The protein below binds the small molecule below.
Small molecule (SMILES): CC(=O)N[C@H]1[C@H](O[C@H]2[C@H](O)[C@@H](NC(C)=O)CO[C@@H]2CO)O[C@H](CO)[C@@H](O)[C@@H]1O

Sequence of chain 1.H:
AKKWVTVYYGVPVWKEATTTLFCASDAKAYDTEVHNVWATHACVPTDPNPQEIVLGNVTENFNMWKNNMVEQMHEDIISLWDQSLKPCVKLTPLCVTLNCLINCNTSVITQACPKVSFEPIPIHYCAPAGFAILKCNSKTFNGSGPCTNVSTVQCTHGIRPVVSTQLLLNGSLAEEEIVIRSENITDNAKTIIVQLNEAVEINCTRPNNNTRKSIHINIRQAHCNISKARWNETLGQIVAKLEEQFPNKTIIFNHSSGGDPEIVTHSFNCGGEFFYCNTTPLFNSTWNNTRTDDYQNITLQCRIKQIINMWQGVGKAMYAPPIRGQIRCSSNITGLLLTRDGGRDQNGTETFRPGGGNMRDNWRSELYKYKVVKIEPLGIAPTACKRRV

Binding-site contacts:
Ligand atom C2 contacts residue ASN250 of chain 1.H at 2.3 Å.
Ligand atom O7 contacts residue ASN250 of chain 1.H at 4.1 Å.
Ligand atom O6 contacts residue SER252 of chain 1.H at 3.6 Å (h-bond).
Ligand atom O7 contacts residue PRO254 of chain 1.H at 4.1 Å.
Ligand atom C1 contacts residue ASN250 of chain 1.H at 1.4 Å.
Ligand atom O5 contacts residue ASN250 of chain 1.H at 2.3 Å (h-bond).
Ligand atom N2 contacts residue ASN250 of chain 1.H at 2.7 Å (h-bond).
Ligand atom C3 contacts residue ASN250 of chain 1.H at 3.7 Å.
Ligand atom O6 contacts residue ASN250 of chain 1.H at 4.5 Å.
Ligand atom C6 contacts residue SER252 of chain 1.H at 4.2 Å.
Ligand atom C4 contacts residue ASN250 of chain 1.H at 4.2 Å.
Ligand atom C7 contacts residue ASN250 of chain 1.H at 3.6 Å.
Ligand atom C5 contacts residue ASN250 of chain 1.H at 3.6 Å.